Sequence of chain 1.B:
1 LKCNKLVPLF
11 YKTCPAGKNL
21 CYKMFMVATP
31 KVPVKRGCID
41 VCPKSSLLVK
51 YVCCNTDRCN

The small molecule below binds the protein below.
Small molecule (SMILES): CCCCCCCCCCCCOS(=O)(=O)O

Binding-site contacts:
Ligand atom S contacts residue SER46 of chain 1.B at 4.4 Å.
Ligand atom O2S contacts residue LEU47 of chain 1.B at 3.2 Å (h-bond).
Ligand atom O4 contacts residue SER46 of chain 1.B at 4.1 Å.
Ligand atom C8 contacts residue LYS50 of chain 1.B at 3.6 Å.
Ligand atom C8 contacts residue LYS44 of chain 1.B at 4.2 Å.
Ligand atom C1 contacts residue LEU47 of chain 1.B at 3.4 Å (hydrophobic).
Ligand atom C9 contacts residue LYS44 of chain 1.B at 4.5 Å.
Ligand atom C10 contacts residue LYS44 of chain 1.B at 3.6 Å.
Ligand atom C11 contacts residue SER46 of chain 1.B at 4.1 Å.
Ligand atom C11 contacts residue LEU47 of chain 1.B at 3.9 Å (hydrophobic).
Ligand atom C8 contacts residue SER45 of chain 1.B at 3.5 Å.
Ligand atom C6 contacts residue SER45 of chain 1.B at 3.9 Å.
Ligand atom C10 contacts residue LEU47 of chain 1.B at 4.2 Å (hydrophobic).
Ligand atom C10 contacts residue SER45 of chain 1.B at 3.6 Å.
Ligand atom C3 contacts residue LYS50 of chain 1.B at 3.7 Å.
Ligand atom C9 contacts residue SER46 of chain 1.B at 3.9 Å.
Ligand atom S contacts residue LEU47 of chain 1.B at 4.3 Å.
Ligand atom C9 contacts residue LYS50 of chain 1.B at 4.2 Å.
Ligand atom C9 contacts residue LEU47 of chain 1.B at 4.2 Å (hydrophobic).
Ligand atom C1 contacts residue SER46 of chain 1.B at 4.0 Å.
Ligand atom C9 contacts residue SER45 of chain 1.B at 4.2 Å.
Ligand atom C7 contacts residue LYS50 of chain 1.B at 4.0 Å.
Ligand atom C12 contacts residue LEU47 of chain 1.B at 3.8 Å (hydrophobic).
Ligand atom C12 contacts residue SER46 of chain 1.B at 3.8 Å.
Ligand atom C8 contacts residue SER46 of chain 1.B at 3.9 Å.
Ligand atom C4 contacts residue LYS50 of chain 1.B at 3.5 Å.
Ligand atom O3S contacts residue LEU47 of chain 1.B at 4.1 Å.
Ligand atom C6 contacts residue LYS50 of chain 1.B at 3.8 Å.
Ligand atom C5 contacts residue LYS50 of chain 1.B at 3.5 Å.
Ligand atom O2S contacts residue SER46 of chain 1.B at 3.5 Å.
Ligand atom C10 contacts residue SER46 of chain 1.B at 3.7 Å.